This protein binds this small molecule.
Small molecule (SMILES): CC(=O)N[C@H]1[C@H](O[C@H]2[C@H](O)[C@@H](NC(C)=O)CO[C@@H]2CO)O[C@H](CO)[C@@H](O)[C@@H]1O

Sequence of chain 26.A:
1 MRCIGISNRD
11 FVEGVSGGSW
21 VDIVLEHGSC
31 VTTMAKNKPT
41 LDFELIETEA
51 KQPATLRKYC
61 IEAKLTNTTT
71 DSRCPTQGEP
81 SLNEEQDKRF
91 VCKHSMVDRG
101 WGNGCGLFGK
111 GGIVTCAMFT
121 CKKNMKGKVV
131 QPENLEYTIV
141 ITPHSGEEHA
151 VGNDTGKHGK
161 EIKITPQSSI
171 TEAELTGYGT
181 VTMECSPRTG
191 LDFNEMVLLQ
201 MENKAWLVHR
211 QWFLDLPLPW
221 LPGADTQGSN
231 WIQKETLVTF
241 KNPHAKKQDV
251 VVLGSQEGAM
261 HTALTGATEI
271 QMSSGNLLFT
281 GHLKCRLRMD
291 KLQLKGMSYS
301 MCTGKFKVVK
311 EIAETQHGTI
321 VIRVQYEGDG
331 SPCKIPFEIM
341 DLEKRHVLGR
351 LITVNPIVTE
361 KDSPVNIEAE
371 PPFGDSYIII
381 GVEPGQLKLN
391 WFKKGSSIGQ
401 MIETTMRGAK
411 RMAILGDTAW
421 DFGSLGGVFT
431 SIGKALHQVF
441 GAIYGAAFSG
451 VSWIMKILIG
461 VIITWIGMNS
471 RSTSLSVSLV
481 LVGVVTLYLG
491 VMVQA

Sequence of chain 21.A:
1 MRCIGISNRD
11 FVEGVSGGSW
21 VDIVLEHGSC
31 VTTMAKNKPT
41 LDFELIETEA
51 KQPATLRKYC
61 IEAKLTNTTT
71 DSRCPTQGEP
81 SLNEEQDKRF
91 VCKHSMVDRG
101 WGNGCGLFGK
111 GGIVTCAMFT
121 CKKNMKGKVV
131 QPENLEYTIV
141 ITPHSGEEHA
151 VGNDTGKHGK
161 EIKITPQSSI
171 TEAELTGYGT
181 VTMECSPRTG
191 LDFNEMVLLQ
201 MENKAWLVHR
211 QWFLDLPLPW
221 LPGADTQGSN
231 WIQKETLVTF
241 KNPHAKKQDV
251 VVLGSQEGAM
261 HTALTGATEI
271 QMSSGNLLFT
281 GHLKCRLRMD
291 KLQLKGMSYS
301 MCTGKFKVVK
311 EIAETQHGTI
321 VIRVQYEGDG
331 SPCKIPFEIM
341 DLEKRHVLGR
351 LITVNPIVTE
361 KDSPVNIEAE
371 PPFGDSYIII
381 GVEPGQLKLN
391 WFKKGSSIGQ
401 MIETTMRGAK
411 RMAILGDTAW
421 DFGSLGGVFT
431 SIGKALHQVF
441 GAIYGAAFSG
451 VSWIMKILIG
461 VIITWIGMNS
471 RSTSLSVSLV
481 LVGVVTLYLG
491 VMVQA

Binding-site contacts:
Ligand atom C8 contacts residue GLY102 of chain 26.A at 3.6 Å.
Ligand atom C4 contacts residue ASN153 of chain 21.A at 4.2 Å.
Ligand atom C6 contacts residue HIS149 of chain 21.A at 4.3 Å.
Ligand atom O6 contacts residue HIS149 of chain 21.A at 3.2 Å.
Ligand atom C7 contacts residue HIS149 of chain 21.A at 4.3 Å.
Ligand atom C6 contacts residue GLY156 of chain 21.A at 4.0 Å.
Ligand atom C5 contacts residue GLY156 of chain 21.A at 4.3 Å.
Ligand atom C4 contacts residue HIS149 of chain 21.A at 3.4 Å.
Ligand atom C1 contacts residue ASN153 of chain 21.A at 1.4 Å.
Ligand atom C8 contacts residue ASN153 of chain 21.A at 4.4 Å.
Ligand atom O5 contacts residue THR155 of chain 21.A at 3.4 Å (h-bond).
Ligand atom C6 contacts residue HIS158 of chain 21.A at 4.2 Å.
Ligand atom C7 contacts residue ASN153 of chain 21.A at 4.1 Å.
Ligand atom C3 contacts residue HIS149 of chain 21.A at 4.0 Å.
Ligand atom C5 contacts residue HIS149 of chain 21.A at 3.6 Å.
Ligand atom C1 contacts residue HIS149 of chain 21.A at 3.5 Å.
Ligand atom N2 contacts residue ASN153 of chain 21.A at 3.1 Å (h-bond).
Ligand atom O4 contacts residue HIS149 of chain 21.A at 4.3 Å.
Ligand atom C5 contacts residue ASN153 of chain 21.A at 3.6 Å.
Ligand atom C1 contacts residue HIS158 of chain 21.A at 4.1 Å.
Ligand atom C3 contacts residue ASN153 of chain 21.A at 3.9 Å.
Ligand atom C2 contacts residue ASN153 of chain 21.A at 2.6 Å.
Ligand atom C5 contacts residue HIS158 of chain 21.A at 4.4 Å.
Ligand atom C5 contacts residue THR155 of chain 21.A at 4.0 Å.
Ligand atom O3 contacts residue HIS149 of chain 21.A at 4.0 Å.
Ligand atom O5 contacts residue HIS158 of chain 21.A at 3.4 Å.
Ligand atom O6 contacts residue HIS158 of chain 21.A at 4.2 Å.
Ligand atom O5 contacts residue HIS149 of chain 21.A at 3.6 Å.
Ligand atom O5 contacts residue ASN153 of chain 21.A at 2.2 Å (h-bond).
Ligand atom C2 contacts residue HIS149 of chain 21.A at 3.5 Å.
Ligand atom O7 contacts residue HIS149 of chain 21.A at 3.3 Å.
Ligand atom N2 contacts residue HIS149 of chain 21.A at 4.3 Å.
Ligand atom O5 contacts residue GLY156 of chain 21.A at 4.2 Å.
Ligand atom C1 contacts residue THR155 of chain 21.A at 3.3 Å.